Binding-site contacts:
Ligand atom C5 contacts residue GLN71 of chain 1.B at 3.8 Å.
Ligand atom C6 contacts residue MAN4 of chain 1.C at 3.5 Å.
Ligand atom C3 contacts residue ASN73 of chain 1.B at 3.7 Å.
Ligand atom C2 contacts residue ASN73 of chain 1.B at 2.4 Å.
Ligand atom C1 contacts residue PHE17 of chain 1.B at 3.9 Å (hydrophobic).
Ligand atom C6 contacts residue PHE19 of chain 1.B at 3.7 Å (hydrophobic).
Ligand atom N2 contacts residue ASP41 of chain 1.B at 3.6 Å (salt-bridge).
Ligand atom O6 contacts residue VAL38 of chain 1.B at 4.1 Å.
Ligand atom O7 contacts residue VAL40 of chain 1.B at 3.4 Å.
Ligand atom C4 contacts residue PHE17 of chain 1.B at 3.8 Å (hydrophobic).
Ligand atom C7 contacts residue ASN73 of chain 1.B at 3.8 Å.
Ligand atom C7 contacts residue ASP41 of chain 1.B at 3.5 Å.
Ligand atom C1 contacts residue PHE19 of chain 1.B at 4.0 Å (hydrophobic).
Ligand atom O4 contacts residue VAL40 of chain 1.B at 3.7 Å.
Ligand atom O4 contacts residue PHE19 of chain 1.B at 4.1 Å.
Ligand atom O4 contacts residue PHE17 of chain 1.B at 4.1 Å.
Ligand atom N2 contacts residue ASN73 of chain 1.B at 2.8 Å (h-bond).
Ligand atom C1 contacts residue PHE17 of chain 1.B at 3.8 Å (hydrophobic).
Ligand atom O6 contacts residue MAN4 of chain 1.C at 3.0 Å (h-bond).
Ligand atom O3 contacts residue ASP41 of chain 1.B at 3.4 Å (salt-bridge).
Ligand atom C6 contacts residue THR36 of chain 1.B at 3.6 Å.
Ligand atom C1 contacts residue ASN73 of chain 1.B at 1.4 Å.
Ligand atom C2 contacts residue PHE17 of chain 1.B at 3.7 Å (hydrophobic).
Ligand atom O6 contacts residue THR36 of chain 1.B at 3.6 Å.
Ligand atom C2 contacts residue PHE19 of chain 1.B at 3.7 Å (hydrophobic).
Ligand atom O6 contacts residue PHE19 of chain 1.B at 3.5 Å.
Ligand atom C3 contacts residue PHE17 of chain 1.B at 3.7 Å (hydrophobic).
Ligand atom O5 contacts residue ASN73 of chain 1.B at 2.4 Å (h-bond).
Ligand atom C5 contacts residue ASN73 of chain 1.B at 3.7 Å.
Ligand atom C5 contacts residue PHE19 of chain 1.B at 4.0 Å (hydrophobic).
Ligand atom C6 contacts residue PHE17 of chain 1.B at 4.0 Å (hydrophobic).
Ligand atom C7 contacts residue ARG77 of chain 1.B at 4.2 Å.
Ligand atom C8 contacts residue ASP41 of chain 1.B at 3.1 Å.
Ligand atom C3 contacts residue ASP41 of chain 1.B at 3.8 Å.
Ligand atom O7 contacts residue ARG77 of chain 1.B at 3.2 Å.
Ligand atom O7 contacts residue ASP41 of chain 1.B at 4.1 Å.
Ligand atom C5 contacts residue PHE19 of chain 1.B at 4.1 Å (hydrophobic).
Ligand atom C6 contacts residue GLN71 of chain 1.B at 3.4 Å.
Ligand atom O5 contacts residue GLN71 of chain 1.B at 4.1 Å.
Ligand atom C1 contacts residue PHE19 of chain 1.B at 3.6 Å (hydrophobic).

Sequence of chain 1.B:
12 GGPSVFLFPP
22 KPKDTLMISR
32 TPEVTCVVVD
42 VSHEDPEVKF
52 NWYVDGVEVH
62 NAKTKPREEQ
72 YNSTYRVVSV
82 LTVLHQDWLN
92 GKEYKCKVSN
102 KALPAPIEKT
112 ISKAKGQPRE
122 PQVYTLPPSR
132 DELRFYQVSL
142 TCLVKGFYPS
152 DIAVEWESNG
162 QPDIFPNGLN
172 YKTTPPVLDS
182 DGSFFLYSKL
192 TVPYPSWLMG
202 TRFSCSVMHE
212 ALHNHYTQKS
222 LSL

A protein and the small-molecule ligand that binds it are described below.
Small molecule (SMILES): CC(=O)N[C@H]1[C@H](O[C@H]2[C@H](O)[C@@H](NC(C)=O)CO[C@@H]2CO)O[C@H](CO)[C@@H](O[C@@H]2O[C@H](CO[C@H]3O[C@H](CO)[C@@H](O)[C@H](O)[C@@H]3O[C@@H]3O[C@H](CO)[C@@H](O)[C@H](O)[C@H]3NC(C)=O)[C@@H](O)[C@H](O[C@H]3O[C@H](CO)[C@@H](O)[C@H](O)[C@@H]3O)[C@@H]2O)[C@@H]1O